Binding-site contacts:
Ligand atom C1 contacts residue CYS216 of chain 3.B at 4.2 Å (hydrophobic).
Ligand atom C3 contacts residue ASN215 of chain 3.B at 3.8 Å.
Ligand atom C1 contacts residue VAL226 of chain 3.B at 4.3 Å (hydrophobic).
Ligand atom O6 contacts residue SER217 of chain 3.B at 4.2 Å.
Ligand atom O5 contacts residue ASN215 of chain 3.B at 2.3 Å (h-bond).
Ligand atom N2 contacts residue LYS190 of chain 3.B at 3.2 Å (salt-bridge).
Ligand atom O7 contacts residue LYS190 of chain 3.B at 4.1 Å.
Ligand atom C2 contacts residue ASN108 of chain 3.B at 4.5 Å.
Ligand atom C2 contacts residue LYS190 of chain 3.B at 4.4 Å.
Ligand atom O5 contacts residue CYS216 of chain 3.B at 4.3 Å.
Ligand atom C8 contacts residue LYS190 of chain 3.B at 3.5 Å.
Ligand atom C7 contacts residue LYS190 of chain 3.B at 3.4 Å.
Ligand atom C7 contacts residue ASN108 of chain 3.B at 4.3 Å.
Ligand atom C1 contacts residue ASN215 of chain 3.B at 1.4 Å.
Ligand atom C8 contacts residue ALA203 of chain 3.B at 3.7 Å (hydrophobic).
Ligand atom C2 contacts residue ASN215 of chain 3.B at 2.5 Å.
Ligand atom O7 contacts residue ASN215 of chain 3.B at 4.5 Å.
Ligand atom O7 contacts residue ASN108 of chain 3.B at 3.3 Å (h-bond).
Ligand atom C4 contacts residue ASN215 of chain 3.B at 4.2 Å.
Ligand atom N2 contacts residue ASN215 of chain 3.B at 3.0 Å (h-bond).
Ligand atom C5 contacts residue ASN215 of chain 3.B at 3.6 Å.
Ligand atom C7 contacts residue ASN215 of chain 3.B at 4.1 Å.
Ligand atom O5 contacts residue VAL226 of chain 3.B at 3.7 Å.

Sequence of chain 3.B:
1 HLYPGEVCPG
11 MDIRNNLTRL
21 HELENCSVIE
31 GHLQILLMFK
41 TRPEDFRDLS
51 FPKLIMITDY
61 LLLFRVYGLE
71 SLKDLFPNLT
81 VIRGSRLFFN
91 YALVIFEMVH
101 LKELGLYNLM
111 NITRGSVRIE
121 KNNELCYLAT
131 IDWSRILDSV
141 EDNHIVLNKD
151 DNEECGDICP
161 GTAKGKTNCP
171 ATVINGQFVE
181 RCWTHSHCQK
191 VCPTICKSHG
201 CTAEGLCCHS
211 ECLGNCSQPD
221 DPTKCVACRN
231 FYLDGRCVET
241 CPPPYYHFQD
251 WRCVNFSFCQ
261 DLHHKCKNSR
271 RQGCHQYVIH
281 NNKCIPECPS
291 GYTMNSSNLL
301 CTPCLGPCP

This small molecule binds to this protein.
Small molecule (SMILES): CC(=O)N[C@@H]1[C@@H](O)[C@H](O)[C@@H](CO)O[C@H]1O